The protein below binds the small molecule below.
Small molecule (SMILES): COc1ccc2c(-n3c(=O)n(Cc4cccc([C@@]5(C)OC(=O)NC5=O)c4)c4ccccc43)noc2c1

Sequence of chain 1.B:
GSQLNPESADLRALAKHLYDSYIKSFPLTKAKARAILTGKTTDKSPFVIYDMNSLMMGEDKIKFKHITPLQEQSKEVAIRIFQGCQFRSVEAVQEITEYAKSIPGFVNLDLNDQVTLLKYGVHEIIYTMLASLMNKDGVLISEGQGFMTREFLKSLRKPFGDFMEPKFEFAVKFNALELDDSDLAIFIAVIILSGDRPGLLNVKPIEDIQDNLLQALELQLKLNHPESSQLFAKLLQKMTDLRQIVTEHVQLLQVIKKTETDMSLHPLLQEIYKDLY

Binding-site contacts:
Ligand atom C15 contacts residue ARG88 of chain 1.B at 3.7 Å.
Ligand atom C4 contacts residue ARG88 of chain 1.B at 3.6 Å.
Ligand atom N3 contacts residue ARG88 of chain 1.B at 3.3 Å.
Ligand atom C14 contacts residue ARG88 of chain 1.B at 3.6 Å.
Ligand atom O5 contacts residue HIS66 of chain 1.B at 2.8 Å (h-bond).
Ligand atom O3 contacts residue MET129 of chain 1.B at 3.3 Å.
Ligand atom C24 contacts residue SER142 of chain 1.B at 3.5 Å.
Ligand atom C10 contacts residue CYS85 of chain 1.B at 3.6 Å (hydrophobic).
Ligand atom C16 contacts residue LEU130 of chain 1.B at 3.6 Å (hydrophobic).
Ligand atom C21 contacts residue ILE141 of chain 1.B at 3.5 Å (hydrophobic).
Ligand atom C25 contacts residue ILE141 of chain 1.B at 3.7 Å (hydrophobic).
Ligand atom C2 contacts residue LEU133 of chain 1.B at 3.5 Å (hydrophobic).
Ligand atom N2 contacts residue LEU130 of chain 1.B at 3.4 Å.
Ligand atom O5 contacts residue ILE141 of chain 1.B at 3.7 Å.
Ligand atom C10 contacts residue MET164 of chain 1.B at 3.3 Å (hydrophobic).
Ligand atom O6 contacts residue SER142 of chain 1.B at 3.1 Å (h-bond).
Ligand atom C21 contacts residue CYS85 of chain 1.B at 3.6 Å (hydrophobic).
Ligand atom C22 contacts residue ILE141 of chain 1.B at 3.4 Å (hydrophobic).
Ligand atom C20 contacts residue ILE141 of chain 1.B at 3.5 Å (hydrophobic).
Ligand atom C12 contacts residue SER89 of chain 1.B at 3.4 Å.
Ligand atom C9 contacts residue LEU130 of chain 1.B at 3.5 Å (hydrophobic).
Ligand atom C19 contacts residue ILE141 of chain 1.B at 3.6 Å (hydrophobic).
Ligand atom C5 contacts residue ARG88 of chain 1.B at 3.3 Å.
Ligand atom C26 contacts residue ARG88 of chain 1.B at 3.3 Å.
Ligand atom N4 contacts residue ILE141 of chain 1.B at 3.5 Å.
Ligand atom C17 contacts residue ILE141 of chain 1.B at 3.7 Å (hydrophobic).
Ligand atom N4 contacts residue SER142 of chain 1.B at 3.0 Å (h-bond).
Ligand atom O2 contacts residue ALA92 of chain 1.B at 3.2 Å.
Ligand atom C22 contacts residue CYS85 of chain 1.B at 3.5 Å (hydrophobic).
Ligand atom O5 contacts residue PHE64 of chain 1.B at 3.6 Å.
Ligand atom C26 contacts residue GLY84 of chain 1.B at 3.1 Å.
Ligand atom C3 contacts residue LEU133 of chain 1.B at 3.6 Å (hydrophobic).
Ligand atom C6 contacts residue ARG88 of chain 1.B at 3.7 Å.
Ligand atom C13 contacts residue MET164 of chain 1.B at 3.5 Å (hydrophobic).
Ligand atom C12 contacts residue ILE126 of chain 1.B at 3.5 Å (hydrophobic).
Ligand atom C7 contacts residue LEU130 of chain 1.B at 3.7 Å (hydrophobic).
Ligand atom C17 contacts residue CYS85 of chain 1.B at 3.7 Å (hydrophobic).
Ligand atom O2 contacts residue ARG88 of chain 1.B at 3.7 Å.
Ligand atom C13 contacts residue CYS85 of chain 1.B at 3.3 Å (hydrophobic).
Ligand atom C4 contacts residue MET129 of chain 1.B at 3.7 Å (hydrophobic).